Sequence of chain 1.A:
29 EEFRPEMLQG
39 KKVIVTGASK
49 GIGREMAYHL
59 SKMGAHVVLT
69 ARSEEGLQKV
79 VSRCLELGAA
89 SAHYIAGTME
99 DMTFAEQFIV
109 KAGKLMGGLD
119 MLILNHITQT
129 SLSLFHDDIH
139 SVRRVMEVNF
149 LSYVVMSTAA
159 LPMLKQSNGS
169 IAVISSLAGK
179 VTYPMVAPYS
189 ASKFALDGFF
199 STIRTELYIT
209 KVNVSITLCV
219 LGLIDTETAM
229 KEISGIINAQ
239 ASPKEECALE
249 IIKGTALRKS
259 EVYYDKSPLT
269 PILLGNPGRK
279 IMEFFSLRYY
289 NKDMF

A small-molecule ligand and the protein it binds are described below.
Small molecule (SMILES): COc1ccccc1[C@@H]1N(c2cccc(S(C)(=O)=O)c2)C(=O)C1(C)C

Sequence of chain 1.B:
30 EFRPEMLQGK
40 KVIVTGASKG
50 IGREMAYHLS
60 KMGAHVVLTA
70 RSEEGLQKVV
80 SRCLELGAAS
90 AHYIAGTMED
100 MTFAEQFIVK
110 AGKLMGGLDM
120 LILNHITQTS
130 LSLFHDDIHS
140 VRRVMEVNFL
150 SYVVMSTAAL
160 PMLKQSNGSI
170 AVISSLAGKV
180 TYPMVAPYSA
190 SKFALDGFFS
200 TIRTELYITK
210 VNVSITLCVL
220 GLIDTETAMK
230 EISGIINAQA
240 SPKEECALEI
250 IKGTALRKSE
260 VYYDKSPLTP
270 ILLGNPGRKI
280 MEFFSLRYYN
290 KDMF

Binding-site contacts:
Ligand atom O25 contacts residue TYR187 of chain 1.B at 3.3 Å (h-bond).
Ligand atom C6 contacts residue SER174 of chain 1.B at 3.7 Å.
Ligand atom S22 contacts residue ILE125 of chain 1.B at 3.8 Å.
Ligand atom C2 contacts residue SER174 of chain 1.B at 3.8 Å.
Ligand atom C12 contacts residue ILE235 of chain 1.B at 3.2 Å (hydrophobic).
Ligand atom C13 contacts residue TYR288 of chain 1.A at 3.5 Å (hydrophobic).
Ligand atom C6 contacts residue TYR181 of chain 1.B at 4.0 Å (hydrophobic).
Ligand atom C11 contacts residue TYR181 of chain 1.B at 3.7 Å (hydrophobic).
Ligand atom O5 contacts residue NDP1 of chain 1.I at 3.5 Å.
Ligand atom C21 contacts residue ILE235 of chain 1.B at 4.0 Å (hydrophobic).
Ligand atom C7 contacts residue LEU221 of chain 1.B at 3.2 Å (hydrophobic).
Ligand atom C19 contacts residue ILE231 of chain 1.B at 3.8 Å (hydrophobic).
Ligand atom C18 contacts residue ILE231 of chain 1.B at 3.7 Å (hydrophobic).
Ligand atom C21 contacts residue ALA237 of chain 1.B at 3.7 Å (hydrophobic).
Ligand atom C15 contacts residue NDP1 of chain 1.I at 4.0 Å.
Ligand atom C12 contacts residue TYR288 of chain 1.A at 3.2 Å (hydrophobic).
Ligand atom C6 contacts residue LEU175 of chain 1.B at 4.0 Å (hydrophobic).
Ligand atom O5 contacts residue SER174 of chain 1.B at 2.6 Å (h-bond).
Ligand atom O25 contacts residue NDP1 of chain 1.I at 3.6 Å.
Ligand atom C13 contacts residue ILE235 of chain 1.B at 3.5 Å (hydrophobic).
Ligand atom C7 contacts residue NDP1 of chain 1.I at 3.5 Å.
Ligand atom O25 contacts residue ILE125 of chain 1.B at 3.0 Å.
Ligand atom O5 contacts residue TYR187 of chain 1.B at 3.2 Å (h-bond).
Ligand atom C1 contacts residue NDP1 of chain 1.I at 3.9 Å.
Ligand atom C17 contacts residue ALA227 of chain 1.B at 3.8 Å (hydrophobic).
Ligand atom C14 contacts residue ILE235 of chain 1.B at 4.0 Å (hydrophobic).
Ligand atom C10 contacts residue ILE235 of chain 1.B at 3.9 Å (hydrophobic).
Ligand atom O24 contacts residue ILE125 of chain 1.B at 3.7 Å.
Ligand atom C23 contacts residue THR226 of chain 1.B at 3.8 Å.
Ligand atom C12 contacts residue TYR181 of chain 1.B at 3.5 Å (hydrophobic).
Ligand atom C21 contacts residue TYR287 of chain 1.A at 4.0 Å (hydrophobic).
Ligand atom C7 contacts residue GLY220 of chain 1.B at 3.2 Å.
Ligand atom C23 contacts residue NDP1 of chain 1.I at 3.2 Å.
Ligand atom C13 contacts residue TYR181 of chain 1.B at 3.8 Å (hydrophobic).
Ligand atom C23 contacts residue ALA227 of chain 1.B at 3.9 Å (hydrophobic).
Ligand atom C7 contacts residue LEU219 of chain 1.B at 3.7 Å (hydrophobic).
Ligand atom C11 contacts residue ILE235 of chain 1.B at 3.4 Å (hydrophobic).
Ligand atom C7 contacts residue SER174 of chain 1.B at 3.8 Å.
Ligand atom O24 contacts residue THR128 of chain 1.B at 3.1 Å (h-bond).
Ligand atom C1 contacts residue SER174 of chain 1.B at 3.4 Å.